Binding-site contacts:
Ligand atom O6 contacts residue TYR324 of chain 4.A at 3.2 Å (h-bond).
Ligand atom O4 contacts residue GLU38 of chain 4.A at 3.2 Å (salt-bridge).
Ligand atom O9 contacts residue GLU196 of chain 4.A at 2.6 Å (salt-bridge).
Ligand atom C1 contacts residue TYR324 of chain 4.A at 2.9 Å (hydrophobic).
Ligand atom C6 contacts residue GLU197 of chain 4.A at 3.7 Å.
Ligand atom O1B contacts residue ARG290 of chain 4.A at 3.0 Å (salt-bridge).
Ligand atom C3 contacts residue GLU38 of chain 4.A at 3.4 Å.
Ligand atom C3 contacts residue ARG37 of chain 4.A at 3.9 Å.
Ligand atom C8 contacts residue ARG212 of chain 4.A at 3.7 Å.
Ligand atom O10 contacts residue ASP70 of chain 4.A at 3.8 Å.
Ligand atom C1 contacts residue ARG37 of chain 4.A at 3.8 Å.
Ligand atom C11 contacts residue TRP98 of chain 4.A at 3.6 Å (hydrophobic).
Ligand atom O9 contacts residue ALA166 of chain 4.A at 3.2 Å.
Ligand atom O1B contacts residue TYR324 of chain 4.A at 3.4 Å (h-bond).
Ligand atom C2 contacts residue TYR324 of chain 4.A at 2.7 Å (hydrophobic).
Ligand atom C11 contacts residue ARG144 of chain 4.A at 3.8 Å.
Ligand atom O4 contacts residue ASP70 of chain 4.A at 3.1 Å.
Ligand atom C8 contacts residue GLU196 of chain 4.A at 3.6 Å.
Ligand atom C4 contacts residue GLU38 of chain 4.A at 3.6 Å.
Ligand atom O8 contacts residue GLU196 of chain 4.A at 2.7 Å (salt-bridge).
Ligand atom O1B contacts residue ARG37 of chain 4.A at 2.7 Å (salt-bridge).
Ligand atom C9 contacts residue GLU196 of chain 4.A at 3.5 Å.
Ligand atom O1A contacts residue TYR324 of chain 4.A at 3.4 Å (h-bond).
Ligand atom C10 contacts residue ARG71 of chain 4.A at 3.9 Å.
Ligand atom O1A contacts residue ARG290 of chain 4.A at 2.8 Å (salt-bridge).
Ligand atom C1 contacts residue ARG290 of chain 4.A at 3.6 Å.
Ligand atom O6 contacts residue ARG212 of chain 4.A at 3.9 Å.
Ligand atom O1A contacts residue ARG212 of chain 4.A at 3.5 Å (salt-bridge).
Ligand atom O9 contacts residue ARG144 of chain 4.A at 3.6 Å.
Ligand atom C11 contacts residue ILE142 of chain 4.A at 3.7 Å (hydrophobic).
Ligand atom C9 contacts residue ASN214 of chain 4.A at 3.9 Å.
Ligand atom O8 contacts residue GLU197 of chain 4.A at 4.0 Å.
Ligand atom C6 contacts residue TYR324 of chain 4.A at 3.6 Å (hydrophobic).
Ligand atom C3 contacts residue ASP70 of chain 4.A at 3.9 Å.
Ligand atom C4 contacts residue TYR324 of chain 4.A at 3.7 Å (hydrophobic).
Ligand atom C9 contacts residue ALA166 of chain 4.A at 3.7 Å (hydrophobic).
Ligand atom C4 contacts residue ASP70 of chain 4.A at 4.0 Å.
Ligand atom O8 contacts residue ARG212 of chain 4.A at 3.6 Å.
Ligand atom C3 contacts residue TYR324 of chain 4.A at 3.0 Å (hydrophobic).
Ligand atom O10 contacts residue ARG71 of chain 4.A at 2.7 Å (salt-bridge).

Sequence of chain 4.A:
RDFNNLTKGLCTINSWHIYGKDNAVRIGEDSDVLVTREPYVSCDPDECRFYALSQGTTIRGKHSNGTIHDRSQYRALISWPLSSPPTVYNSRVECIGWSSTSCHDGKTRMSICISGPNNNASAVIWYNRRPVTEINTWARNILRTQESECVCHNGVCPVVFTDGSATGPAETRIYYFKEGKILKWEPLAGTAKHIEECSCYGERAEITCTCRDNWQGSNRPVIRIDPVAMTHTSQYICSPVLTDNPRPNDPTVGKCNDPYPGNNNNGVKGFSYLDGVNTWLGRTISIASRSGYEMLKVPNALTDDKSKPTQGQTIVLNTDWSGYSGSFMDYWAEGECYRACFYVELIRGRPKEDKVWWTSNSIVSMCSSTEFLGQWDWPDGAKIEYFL

The small molecule below binds the protein below.
Small molecule (SMILES): CC(=O)N[C@H]1[C@H]([C@H](O)[C@H](O)CO)OC(C(=O)O)=C[C@@H]1O